Binding-site contacts:
Ligand atom OP1 contacts residue GLY284 of chain 36.A at 3.0 Å.
Ligand atom C5 contacts residue ARG170 of chain 35.A at 2.4 Å.
Ligand atom N4 contacts residue ARG170 of chain 35.A at 0.6 Å (salt-bridge).
Ligand atom C4 contacts residue ASP497 of chain 36.A at 3.1 Å.
Ligand atom OP2 contacts residue VAL492 of chain 35.A at 2.5 Å (h-bond).
Ligand atom O4' contacts residue THR558 of chain 35.A at 3.1 Å.
Ligand atom O2 contacts residue PRO171 of chain 35.A at 3.0 Å (h-bond).
Ligand atom N1 contacts residue ASP401 of chain 36.A at 2.6 Å (salt-bridge).
Ligand atom C5 contacts residue ASN491 of chain 35.A at 2.3 Å.
Ligand atom C2 contacts residue ASP401 of chain 36.A at 3.1 Å.
Ligand atom C2 contacts residue ASP399 of chain 36.A at 3.1 Å.
Ligand atom N1 contacts residue PRO545 of chain 35.A at 3.2 Å.
Ligand atom C4 contacts residue ARG170 of chain 35.A at 1.2 Å.
Ligand atom C2 contacts residue MET398 of chain 36.A at 2.7 Å (hydrophobic).
Ligand atom OP1 contacts residue PRO501 of chain 36.A at 3.1 Å.
Ligand atom O2 contacts residue THR558 of chain 35.A at 2.7 Å (h-bond).
Ligand atom O2 contacts residue LYS559 of chain 35.A at 2.8 Å (salt-bridge).
Ligand atom N2 contacts residue ASP401 of chain 36.A at 2.8 Å (salt-bridge).
Ligand atom O3' contacts residue LYS178 of chain 35.A at 2.9 Å.
Ligand atom N4 contacts residue ASN491 of chain 35.A at 2.7 Å (h-bond).
Ligand atom OP2 contacts residue ASN491 of chain 35.A at 2.9 Å.
Ligand atom N4 contacts residue DG2 of chain 36.B at 2.9 Å (h-bond).
Ligand atom O6 contacts residue ASP401 of chain 36.A at 2.7 Å (salt-bridge).
Ligand atom N1 contacts residue MET398 of chain 36.A at 3.0 Å.
Ligand atom O3' contacts residue PRO289 of chain 36.A at 3.1 Å.
Ligand atom N2 contacts residue SER403 of chain 36.A at 3.0 Å (h-bond).
Ligand atom N6 contacts residue SER555 of chain 35.A at 3.1 Å.
Ligand atom OP1 contacts residue PRO289 of chain 36.A at 3.2 Å.
Ligand atom C4 contacts residue ASN491 of chain 35.A at 2.5 Å.
Ligand atom N3 contacts residue ARG170 of chain 35.A at 2.0 Å (salt-bridge).
Ligand atom C6 contacts residue ASN491 of chain 35.A at 3.1 Å.
Ligand atom O2 contacts residue DG2 of chain 36.B at 2.8 Å (h-bond).
Ligand atom O3' contacts residue VAL492 of chain 35.A at 3.2 Å.
Ligand atom N3 contacts residue DG2 of chain 36.B at 2.9 Å (h-bond).
Ligand atom N7 contacts residue GLN499 of chain 36.A at 2.8 Å (h-bond).
Ligand atom N7 contacts residue THR498 of chain 36.A at 3.1 Å.
Ligand atom C5 contacts residue ASP497 of chain 36.A at 3.1 Å.
Ligand atom OP2 contacts residue SER287 of chain 36.A at 2.9 Å.
Ligand atom N6 contacts residue GLN410 of chain 35.A at 2.7 Å (h-bond).
Ligand atom O4' contacts residue GLN499 of chain 36.A at 3.0 Å (h-bond).

Sequence of chain 36.A:
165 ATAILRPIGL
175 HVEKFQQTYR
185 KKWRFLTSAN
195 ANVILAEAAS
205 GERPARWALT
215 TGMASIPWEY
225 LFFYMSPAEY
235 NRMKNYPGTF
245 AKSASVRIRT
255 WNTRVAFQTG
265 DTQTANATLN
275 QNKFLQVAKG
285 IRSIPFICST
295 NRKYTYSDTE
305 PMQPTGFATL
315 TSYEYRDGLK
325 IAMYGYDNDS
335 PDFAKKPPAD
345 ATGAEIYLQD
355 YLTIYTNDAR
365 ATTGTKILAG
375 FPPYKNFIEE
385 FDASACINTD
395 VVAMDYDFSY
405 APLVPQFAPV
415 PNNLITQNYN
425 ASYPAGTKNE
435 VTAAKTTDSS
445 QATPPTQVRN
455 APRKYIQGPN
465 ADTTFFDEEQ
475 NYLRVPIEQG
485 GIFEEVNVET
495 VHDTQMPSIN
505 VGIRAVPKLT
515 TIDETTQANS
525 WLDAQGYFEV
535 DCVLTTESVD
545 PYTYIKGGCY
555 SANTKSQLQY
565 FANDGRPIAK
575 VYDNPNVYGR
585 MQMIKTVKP

A small-molecule ligand and the protein it binds are described below.
Small molecule (SMILES): N=c1ccn([C@H]2C[C@H](O[P](=O)(O)OC[C@H]3O[C@@H](n4ccc(N)nc4=O)C[C@@H]3O[P](=O)(O)OC[C@H]3O[C@@H](n4cnc5c(N)ncnc54)C[C@@H]3O[P](=O)(O)OC[C@H]3O[C@@H](n4cnc5c(N)ncnc54)C[C@@H]3O)[C@@H](CO[P](=O)(O)O[C@H]3C[C@H](n4cnc5c(=O)nc(N)[nH]c54)O[C@@H]3CO[P](=O)(O)O[C@H]3C[C@H](n4cnc5c(=O)nc(N)[nH]c54)O[C@@H]3CO[P](=O)(O)O[C@H]3C[C@H](n4cnc5c(N)ncnc54)O[C@@H]3CO[P](=O)(O)O[C@H]3C[C@H](n4ccc(=N)[nH]c4=O)O[C@@H]3COP(=O)=O)O2)c(=O)[nH]1

Sequence of chain 35.A:
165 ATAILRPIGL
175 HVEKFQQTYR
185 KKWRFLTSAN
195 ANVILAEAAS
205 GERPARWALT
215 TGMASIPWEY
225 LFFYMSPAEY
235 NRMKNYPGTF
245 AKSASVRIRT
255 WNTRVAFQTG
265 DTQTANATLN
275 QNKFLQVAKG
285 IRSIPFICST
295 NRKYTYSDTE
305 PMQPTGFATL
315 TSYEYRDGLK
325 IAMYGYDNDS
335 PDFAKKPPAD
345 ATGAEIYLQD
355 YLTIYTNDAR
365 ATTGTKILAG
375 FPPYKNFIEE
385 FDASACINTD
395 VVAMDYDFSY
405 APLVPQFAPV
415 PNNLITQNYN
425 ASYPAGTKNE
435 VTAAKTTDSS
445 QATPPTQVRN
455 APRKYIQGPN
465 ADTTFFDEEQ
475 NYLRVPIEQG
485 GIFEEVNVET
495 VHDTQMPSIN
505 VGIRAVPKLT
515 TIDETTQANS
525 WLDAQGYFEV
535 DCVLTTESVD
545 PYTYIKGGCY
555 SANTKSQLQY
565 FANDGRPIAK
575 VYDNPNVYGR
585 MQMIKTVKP